Binding-site contacts:
Ligand atom C4 contacts residue PRO189 of chain 2.A at 4.4 Å (hydrophobic).
Ligand atom C22 contacts residue PHE186 of chain 2.A at 4.0 Å (hydrophobic).
Ligand atom C18 contacts residue PHE73 of chain 2.A at 3.6 Å (hydrophobic).
Ligand atom C15 contacts residue LEU76 of chain 2.A at 4.4 Å (hydrophobic).
Ligand atom C37 contacts residue TRP106 of chain 2.A at 4.4 Å (hydrophobic).
Ligand atom C3 contacts residue PRO189 of chain 2.A at 4.1 Å (hydrophobic).
Ligand atom C34 contacts residue TRP106 of chain 2.A at 3.9 Å (hydrophobic).
Ligand atom C44 contacts residue LEU103 of chain 2.A at 4.3 Å (hydrophobic).
Ligand atom C19 contacts residue LEU76 of chain 2.A at 3.5 Å (hydrophobic).
Ligand atom C48 contacts residue LEU80 of chain 2.A at 4.4 Å (hydrophobic).
Ligand atom C9 contacts residue PRO189 of chain 2.A at 3.7 Å (hydrophobic).
Ligand atom C20 contacts residue LEU80 of chain 2.A at 3.9 Å (hydrophobic).
Ligand atom O10 contacts residue LEU190 of chain 2.A at 4.0 Å.
Ligand atom C47 contacts residue ILE102 of chain 2.A at 3.6 Å (hydrophobic).
Ligand atom C44 contacts residue PHE73 of chain 2.A at 4.2 Å (hydrophobic).
Ligand atom C33 contacts residue ALA136 of chain 2.A at 3.9 Å (hydrophobic).
Ligand atom C48 contacts residue ALA87 of chain 2.A at 4.5 Å (hydrophobic).
Ligand atom C18 contacts residue LEU76 of chain 2.A at 4.4 Å (hydrophobic).
Ligand atom O10 contacts residue PRO189 of chain 2.A at 3.1 Å.
Ligand atom C35 contacts residue LEU107 of chain 2.A at 4.3 Å (hydrophobic).
Ligand atom C47 contacts residue ALA77 of chain 2.A at 4.5 Å (hydrophobic).
Ligand atom C18 contacts residue PHE186 of chain 2.A at 3.7 Å (hydrophobic).
Ligand atom C34 contacts residue ALA136 of chain 2.A at 4.3 Å (hydrophobic).
Ligand atom C34 contacts residue LEU107 of chain 2.A at 4.0 Å (hydrophobic).
Ligand atom C44 contacts residue LEU107 of chain 2.A at 4.3 Å (hydrophobic).
Ligand atom C47 contacts residue LEU80 of chain 2.A at 4.3 Å (hydrophobic).
Ligand atom C20 contacts residue LEU76 of chain 2.A at 3.5 Å (hydrophobic).
Ligand atom O11 contacts residue PRO189 of chain 2.A at 4.1 Å.
Ligand atom C57 contacts residue ALA77 of chain 2.A at 3.8 Å (hydrophobic).
Ligand atom C33 contacts residue TRP106 of chain 2.A at 3.9 Å (hydrophobic).
Ligand atom C1 contacts residue LEU80 of chain 2.A at 4.2 Å (hydrophobic).
Ligand atom C18 contacts residue ILE41 of chain 2.A at 4.0 Å (hydrophobic).
Ligand atom C19 contacts residue PHE73 of chain 2.A at 3.8 Å (hydrophobic).
Ligand atom C45 contacts residue TRP106 of chain 2.A at 3.6 Å (hydrophobic).
Ligand atom C48 contacts residue TRP106 of chain 2.A at 4.5 Å (hydrophobic).
Ligand atom C22 contacts residue ILE41 of chain 2.A at 4.1 Å (hydrophobic).
Ligand atom C57 contacts residue LEU103 of chain 2.A at 4.4 Å (hydrophobic).
Ligand atom C19 contacts residue PHE186 of chain 2.A at 4.1 Å (hydrophobic).
Ligand atom C37 contacts residue LEU107 of chain 2.A at 3.9 Å (hydrophobic).
Ligand atom C48 contacts residue ILE102 of chain 2.A at 4.4 Å (hydrophobic).

Sequence of chain 2.A:
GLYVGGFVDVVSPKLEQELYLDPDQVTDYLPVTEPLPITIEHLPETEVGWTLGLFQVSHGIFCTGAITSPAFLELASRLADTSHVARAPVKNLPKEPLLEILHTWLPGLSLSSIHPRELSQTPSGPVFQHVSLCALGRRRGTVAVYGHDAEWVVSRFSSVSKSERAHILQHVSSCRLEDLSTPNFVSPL

This protein binds this small molecule.
Small molecule (SMILES): O=C(O)c1ccc(NC(=O)c2cccc(CC3CCCCC3)n2)c(Cc2ccccc2)c1